Sequence of chain 1.A:
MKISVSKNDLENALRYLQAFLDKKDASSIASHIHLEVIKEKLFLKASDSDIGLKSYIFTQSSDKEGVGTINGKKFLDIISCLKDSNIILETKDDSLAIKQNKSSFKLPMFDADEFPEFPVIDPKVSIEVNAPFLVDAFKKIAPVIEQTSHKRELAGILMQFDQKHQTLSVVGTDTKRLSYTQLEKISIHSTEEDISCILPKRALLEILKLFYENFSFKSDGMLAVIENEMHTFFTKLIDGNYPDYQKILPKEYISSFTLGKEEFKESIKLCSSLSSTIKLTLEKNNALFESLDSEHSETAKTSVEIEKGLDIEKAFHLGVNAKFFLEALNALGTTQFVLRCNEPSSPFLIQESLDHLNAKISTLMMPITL

Binding-site contacts:
Ligand atom CAH contacts residue THR175 of chain 1.A at 4.0 Å.
Ligand atom OAL contacts residue PRO243 of chain 1.A at 3.6 Å.
Ligand atom FAE contacts residue LEU368 of chain 1.A at 3.6 Å.
Ligand atom CAN contacts residue LYS176 of chain 1.A at 4.0 Å.
Ligand atom CAM contacts residue THR175 of chain 1.A at 3.8 Å.
Ligand atom FAT contacts residue THR173 of chain 1.A at 2.9 Å.
Ligand atom FAE contacts residue PRO347 of chain 1.A at 3.4 Å.
Ligand atom OAB contacts residue THR175 of chain 1.A at 3.4 Å.
Ligand atom CAR contacts residue THR173 of chain 1.A at 3.8 Å.
Ligand atom CAC contacts residue THR175 of chain 1.A at 3.8 Å.
Ligand atom CAP contacts residue THR175 of chain 1.A at 3.6 Å.
Ligand atom CAF contacts residue MET370 of chain 1.A at 3.7 Å (hydrophobic).
Ligand atom CAF contacts residue LEU368 of chain 1.A at 3.8 Å (hydrophobic).
Ligand atom CAM contacts residue LYS176 of chain 1.A at 3.4 Å.
Ligand atom CAG contacts residue ILE248 of chain 1.A at 4.0 Å (hydrophobic).
Ligand atom CAO contacts residue THR175 of chain 1.A at 3.3 Å.
Ligand atom CAR contacts residue ILE248 of chain 1.A at 3.6 Å (hydrophobic).
Ligand atom CAQ contacts residue ILE248 of chain 1.A at 3.5 Å (hydrophobic).
Ligand atom CAG contacts residue MET370 of chain 1.A at 3.9 Å (hydrophobic).
Ligand atom CAN contacts residue ARG177 of chain 1.A at 4.0 Å.
Ligand atom CAM contacts residue LEU368 of chain 1.A at 3.6 Å (hydrophobic).
Ligand atom CAQ contacts residue LEU178 of chain 1.A at 3.8 Å (hydrophobic).
Ligand atom CAQ contacts residue THR173 of chain 1.A at 3.5 Å.
Ligand atom CAQ contacts residue THR175 of chain 1.A at 4.1 Å.
Ligand atom FAT contacts residue ARG177 of chain 1.A at 3.1 Å.
Ligand atom CAK contacts residue THR175 of chain 1.A at 4.0 Å.
Ligand atom CAM contacts residue ARG177 of chain 1.A at 4.0 Å.
Ligand atom CAN contacts residue THR175 of chain 1.A at 3.2 Å.
Ligand atom CAG contacts residue LEU368 of chain 1.A at 4.0 Å (hydrophobic).
Ligand atom CAJ contacts residue THR175 of chain 1.A at 3.8 Å.
Ligand atom FAT contacts residue THR175 of chain 1.A at 3.1 Å.
Ligand atom CAI contacts residue THR175 of chain 1.A at 3.5 Å.
Ligand atom FAT contacts residue LEU178 of chain 1.A at 3.4 Å.
Ligand atom FAE contacts residue MET370 of chain 1.A at 3.1 Å.
Ligand atom CAH contacts residue ILE248 of chain 1.A at 3.5 Å (hydrophobic).
Ligand atom CAM contacts residue LEU178 of chain 1.A at 4.0 Å (hydrophobic).
Ligand atom CAN contacts residue LEU178 of chain 1.A at 4.0 Å (hydrophobic).
Ligand atom FAE contacts residue MET369 of chain 1.A at 3.1 Å.
Ligand atom FAT contacts residue LYS176 of chain 1.A at 3.5 Å.
Ligand atom CAP contacts residue ILE248 of chain 1.A at 4.1 Å (hydrophobic).

This protein binds this small molecule.
Small molecule (SMILES): O=C(O)c1cc(-c2ccc(F)cc2F)ccc1O